Sequence of chain 3.B:
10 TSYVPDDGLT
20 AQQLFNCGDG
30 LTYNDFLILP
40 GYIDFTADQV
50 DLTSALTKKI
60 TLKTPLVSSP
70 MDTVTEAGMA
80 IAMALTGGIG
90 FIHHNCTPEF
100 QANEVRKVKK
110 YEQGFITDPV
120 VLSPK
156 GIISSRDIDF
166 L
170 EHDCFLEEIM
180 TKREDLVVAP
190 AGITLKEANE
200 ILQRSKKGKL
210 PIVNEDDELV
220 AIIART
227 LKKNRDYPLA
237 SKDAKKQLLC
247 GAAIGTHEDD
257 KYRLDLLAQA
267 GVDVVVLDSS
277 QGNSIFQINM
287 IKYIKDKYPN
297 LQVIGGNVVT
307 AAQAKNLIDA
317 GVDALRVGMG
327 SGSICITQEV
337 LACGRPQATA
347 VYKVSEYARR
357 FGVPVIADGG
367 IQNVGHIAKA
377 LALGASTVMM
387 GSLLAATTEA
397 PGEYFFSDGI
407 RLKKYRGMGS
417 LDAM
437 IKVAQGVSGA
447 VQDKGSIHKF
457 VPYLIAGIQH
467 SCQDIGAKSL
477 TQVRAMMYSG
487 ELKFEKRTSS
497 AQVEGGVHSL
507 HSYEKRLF

Sequence of chain 2.B:
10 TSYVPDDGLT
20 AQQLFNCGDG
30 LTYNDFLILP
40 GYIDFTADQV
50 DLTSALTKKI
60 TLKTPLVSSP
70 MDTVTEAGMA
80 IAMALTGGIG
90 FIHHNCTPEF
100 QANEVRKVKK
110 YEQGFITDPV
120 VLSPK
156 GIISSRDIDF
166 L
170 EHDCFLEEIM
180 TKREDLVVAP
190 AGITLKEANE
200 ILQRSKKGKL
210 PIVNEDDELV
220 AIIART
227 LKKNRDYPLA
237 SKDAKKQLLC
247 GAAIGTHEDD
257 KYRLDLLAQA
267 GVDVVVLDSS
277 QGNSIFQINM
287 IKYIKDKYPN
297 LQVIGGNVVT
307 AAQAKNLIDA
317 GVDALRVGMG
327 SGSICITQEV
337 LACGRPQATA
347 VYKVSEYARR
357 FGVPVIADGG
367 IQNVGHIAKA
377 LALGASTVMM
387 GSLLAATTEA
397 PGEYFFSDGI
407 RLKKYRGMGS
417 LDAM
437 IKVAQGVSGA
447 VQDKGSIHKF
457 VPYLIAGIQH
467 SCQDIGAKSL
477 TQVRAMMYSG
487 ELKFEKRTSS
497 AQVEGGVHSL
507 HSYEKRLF

Binding-site contacts:
Ligand atom C42 contacts residue CYS331 of chain 3.B at 3.6 Å (hydrophobic).
Ligand atom O31 contacts residue GLN441 of chain 3.B at 3.1 Å (h-bond).
Ligand atom N15 contacts residue PHE282 of chain 3.B at 3.5 Å.
Ligand atom C34 contacts residue SER275 of chain 3.B at 3.3 Å.
Ligand atom O50 contacts residue MET325 of chain 3.B at 3.3 Å.
Ligand atom O43 contacts residue THR333 of chain 3.B at 2.9 Å (h-bond).
Ligand atom O29 contacts residue ASP274 of chain 3.B at 3.6 Å (salt-bridge).
Ligand atom O36 contacts residue SER276 of chain 3.B at 3.6 Å (h-bond).
Ligand atom C49 contacts residue ASN303 of chain 3.B at 3.4 Å.
Ligand atom C40 contacts residue SER276 of chain 3.B at 3.5 Å.
Ligand atom O43 contacts residue CYS331 of chain 3.B at 2.9 Å (h-bond).
Ligand atom O30 contacts residue SER276 of chain 3.B at 2.6 Å (h-bond).
Ligand atom N15 contacts residue THR252 of chain 3.B at 3.6 Å (h-bond).
Ligand atom C14 contacts residue PHE282 of chain 3.B at 3.5 Å (hydrophobic).
Ligand atom O44 contacts residue SER275 of chain 3.B at 3.0 Å (h-bond).
Ligand atom O25 contacts residue GLN469 of chain 2.B at 2.7 Å (h-bond).
Ligand atom C52 contacts residue ASN303 of chain 3.B at 3.4 Å.
Ligand atom C40 contacts residue RVP1 of chain 3.G at 3.5 Å.
Ligand atom C42 contacts residue GLY326 of chain 3.B at 3.6 Å.
Ligand atom C26 contacts residue GLN469 of chain 2.B at 3.5 Å.
Ligand atom O43 contacts residue GLY326 of chain 3.B at 3.2 Å (h-bond).
Ligand atom C52 contacts residue SER275 of chain 3.B at 3.5 Å.
Ligand atom N11 contacts residue THR252 of chain 3.B at 3.5 Å (h-bond).
Ligand atom C52 contacts residue RVP1 of chain 3.G at 3.3 Å.
Ligand atom O44 contacts residue ASP274 of chain 3.B at 3.6 Å.
Ligand atom P35 contacts residue SER276 of chain 3.B at 3.6 Å.
Ligand atom C41 contacts residue SER276 of chain 3.B at 3.5 Å.
Ligand atom C53 contacts residue ASP274 of chain 3.B at 3.5 Å.
Ligand atom N11 contacts residue PHE282 of chain 3.B at 2.9 Å.
Ligand atom N12 contacts residue PHE282 of chain 3.B at 3.5 Å.
Ligand atom C49 contacts residue GLY324 of chain 3.B at 3.3 Å.
Ligand atom C34 contacts residue SER276 of chain 3.B at 3.4 Å.
Ligand atom O50 contacts residue GLY324 of chain 3.B at 3.3 Å (h-bond).
Ligand atom O51 contacts residue ASP274 of chain 3.B at 3.6 Å.
Ligand atom C49 contacts residue RVP1 of chain 3.G at 3.6 Å.
Ligand atom O50 contacts residue GLY326 of chain 3.B at 3.3 Å (h-bond).
Ligand atom C52 contacts residue ARG322 of chain 3.B at 3.5 Å.
Ligand atom C13 contacts residue PHE282 of chain 3.B at 3.1 Å (hydrophobic).
Ligand atom O31 contacts residue THR333 of chain 3.B at 3.0 Å (h-bond).
Ligand atom O31 contacts residue RVP1 of chain 3.G at 3.1 Å (h-bond).

A small-molecule ligand and the protein it binds are described below.
Small molecule (SMILES): COc1c(C)c2c(c(O)c1CCO[P](=O)(O)C[P](=O)(O)OC[C@H]1O[C@@H](n3cnc4c(N)ncnc43)[C@H](O)[C@@H]1O)C(=O)OC2